This small molecule binds to this protein.
Small molecule (SMILES): CCNC(=O)Nc1cc(C)on1

Binding-site contacts:
Ligand atom C07 contacts residue ALA160 of chain 1.A at 3.8 Å (hydrophobic).
Ligand atom C04 contacts residue ASP119 of chain 1.A at 3.6 Å.
Ligand atom C07 contacts residue ASP119 of chain 1.A at 3.5 Å.
Ligand atom C12 contacts residue LEU20 of chain 1.A at 3.9 Å (hydrophobic).
Ligand atom N06 contacts residue ASP119 of chain 1.A at 2.7 Å (salt-bridge).
Ligand atom N06 contacts residue SER159 of chain 1.A at 4.1 Å.
Ligand atom C08 contacts residue LYS117 of chain 1.A at 3.6 Å.
Ligand atom C12 contacts residue GLY16 of chain 1.A at 3.0 Å.
Ligand atom C08 contacts residue ALA160 of chain 1.A at 3.8 Å (hydrophobic).
Ligand atom C01 contacts residue LEU120 of chain 1.A at 4.0 Å (hydrophobic).
Ligand atom N03 contacts residue LEU161 of chain 1.A at 4.0 Å.
Ligand atom C07 contacts residue LEU161 of chain 1.A at 4.1 Å (hydrophobic).
Ligand atom C09 contacts residue THR116 of chain 1.A at 4.2 Å.
Ligand atom N11 contacts residue ASP119 of chain 1.A at 3.5 Å (salt-bridge).
Ligand atom C09 contacts residue ALA160 of chain 1.A at 3.5 Å (hydrophobic).
Ligand atom N03 contacts residue ASP119 of chain 1.A at 2.7 Å (salt-bridge).
Ligand atom N11 contacts residue LEU161 of chain 1.A at 4.2 Å.
Ligand atom N03 contacts residue LEU120 of chain 1.A at 4.1 Å.
Ligand atom C02 contacts residue LEU161 of chain 1.A at 4.2 Å (hydrophobic).
Ligand atom C07 contacts residue LYS117 of chain 1.A at 3.4 Å.
Ligand atom N06 contacts residue LEU161 of chain 1.A at 3.9 Å.
Ligand atom C09 contacts residue VAL15 of chain 1.A at 4.0 Å (hydrophobic).
Ligand atom O10 contacts residue THR116 of chain 1.A at 3.7 Å.
Ligand atom N11 contacts residue ALA160 of chain 1.A at 3.0 Å (h-bond).
Ligand atom O10 contacts residue ALA160 of chain 1.A at 3.2 Å (h-bond).
Ligand atom O10 contacts residue SER159 of chain 1.A at 4.1 Å.
Ligand atom O05 contacts residue PHE29 of chain 1.A at 4.1 Å.
Ligand atom N11 contacts residue SER159 of chain 1.A at 3.5 Å.
Ligand atom C02 contacts residue ASP119 of chain 1.A at 3.8 Å.
Ligand atom O05 contacts residue LYS117 of chain 1.A at 4.2 Å.
Ligand atom N11 contacts residue LYS117 of chain 1.A at 3.1 Å (salt-bridge).
Ligand atom C12 contacts residue VAL15 of chain 1.A at 3.2 Å (hydrophobic).
Ligand atom O10 contacts residue LYS117 of chain 1.A at 3.3 Å (salt-bridge).
Ligand atom C09 contacts residue LYS117 of chain 1.A at 3.8 Å.
Ligand atom N06 contacts residue LYS117 of chain 1.A at 3.8 Å.
Ligand atom N11 contacts residue CYS158 of chain 1.A at 4.3 Å.
Ligand atom C04 contacts residue LEU161 of chain 1.A at 4.2 Å (hydrophobic).
Ligand atom C12 contacts residue THR116 of chain 1.A at 4.1 Å.
Ligand atom C12 contacts residue ALA160 of chain 1.A at 3.9 Å (hydrophobic).
Ligand atom C04 contacts residue LYS117 of chain 1.A at 4.2 Å.

Sequence of chain 1.A:
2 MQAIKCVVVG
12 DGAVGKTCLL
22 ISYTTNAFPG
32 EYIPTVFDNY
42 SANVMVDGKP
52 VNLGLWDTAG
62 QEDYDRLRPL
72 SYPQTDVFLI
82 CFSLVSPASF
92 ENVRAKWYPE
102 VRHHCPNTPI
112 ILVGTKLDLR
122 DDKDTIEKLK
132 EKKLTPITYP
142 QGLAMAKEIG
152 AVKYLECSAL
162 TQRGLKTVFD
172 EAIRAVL